Sequence of chain 14.C:
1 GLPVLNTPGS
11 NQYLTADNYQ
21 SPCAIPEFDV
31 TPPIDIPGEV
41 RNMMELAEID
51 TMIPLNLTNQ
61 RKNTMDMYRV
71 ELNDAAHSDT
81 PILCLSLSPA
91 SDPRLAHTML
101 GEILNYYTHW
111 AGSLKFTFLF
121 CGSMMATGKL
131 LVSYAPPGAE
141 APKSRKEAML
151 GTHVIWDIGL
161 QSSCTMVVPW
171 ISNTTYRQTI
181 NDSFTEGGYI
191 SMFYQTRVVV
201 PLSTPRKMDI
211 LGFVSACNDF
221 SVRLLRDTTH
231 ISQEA

The small molecule below binds the protein below.
Small molecule (SMILES): COc1ccc(OCc2ccc(COc3c(Cl)cccc3Cl)cc2)c(Cl)c1

Binding-site contacts:
Ligand atom C17 contacts residue ALA24 of chain 14.C at 3.7 Å (hydrophobic).
Ligand atom C16 contacts residue TYR159 of chain 14.A at 3.8 Å (hydrophobic).
Ligand atom C13 contacts residue PHE134 of chain 14.A at 3.7 Å (hydrophobic).
Ligand atom C20 contacts residue ILE194 of chain 14.A at 3.8 Å (hydrophobic).
Ligand atom C6 contacts residue TYR112 of chain 14.A at 3.7 Å (hydrophobic).
Ligand atom C12 contacts residue PHE134 of chain 14.A at 3.8 Å (hydrophobic).
Ligand atom C9 contacts residue PHE237 of chain 14.A at 3.7 Å (hydrophobic).
Ligand atom C9 contacts residue VAL199 of chain 14.A at 3.6 Å (hydrophobic).
Ligand atom CL2 contacts residue TYR159 of chain 14.A at 3.6 Å.
Ligand atom C1 contacts residue TYR205 of chain 14.A at 3.8 Å (hydrophobic).
Ligand atom C10 contacts residue TYR159 of chain 14.A at 3.5 Å (hydrophobic).
Ligand atom O3 contacts residue PHE130 of chain 14.A at 3.6 Å.
Ligand atom C13 contacts residue MET132 of chain 14.A at 3.4 Å (hydrophobic).
Ligand atom C8 contacts residue MET132 of chain 14.A at 3.4 Å (hydrophobic).
Ligand atom C17 contacts residue TYR159 of chain 14.A at 3.7 Å (hydrophobic).
Ligand atom C21 contacts residue SER128 of chain 14.A at 3.8 Å.
Ligand atom C5 contacts residue TYR112 of chain 14.A at 3.5 Å (hydrophobic).
Ligand atom CL2 contacts residue ALA24 of chain 14.C at 3.5 Å.
Ligand atom C21 contacts residue HIS207 of chain 14.A at 3.6 Å.
Ligand atom C12 contacts residue ILE110 of chain 14.A at 3.8 Å (hydrophobic).
Ligand atom O1 contacts residue PHE237 of chain 14.A at 3.8 Å.
Ligand atom C20 contacts residue LEU240 of chain 14.A at 3.8 Å (hydrophobic).
Ligand atom C19 contacts residue LEU240 of chain 14.A at 3.8 Å (hydrophobic).
Ligand atom C2 contacts residue PHE237 of chain 14.A at 3.6 Å (hydrophobic).
Ligand atom C3 contacts residue MET132 of chain 14.A at 3.7 Å (hydrophobic).
Ligand atom CL3 contacts residue PHE134 of chain 14.A at 3.8 Å.
Ligand atom C7 contacts residue PHE237 of chain 14.A at 3.5 Å (hydrophobic).
Ligand atom C16 contacts residue ALA24 of chain 14.C at 3.8 Å (hydrophobic).
Ligand atom C7 contacts residue MET132 of chain 14.A at 3.3 Å (hydrophobic).
Ligand atom O2 contacts residue VAL196 of chain 14.A at 3.4 Å.
Ligand atom C4 contacts residue MET132 of chain 14.A at 3.8 Å (hydrophobic).
Ligand atom O3 contacts residue TYR112 of chain 14.A at 3.6 Å.
Ligand atom O1 contacts residue MET132 of chain 14.A at 3.7 Å.
Ligand atom C13 contacts residue ILE110 of chain 14.A at 3.7 Å (hydrophobic).
Ligand atom C21 contacts residue TYR205 of chain 14.A at 3.8 Å (hydrophobic).
Ligand atom O1 contacts residue ILE110 of chain 14.A at 3.7 Å.
Ligand atom C11 contacts residue ILE110 of chain 14.A at 3.8 Å (hydrophobic).
Ligand atom C14 contacts residue TYR159 of chain 14.A at 3.5 Å (hydrophobic).
Ligand atom CL3 contacts residue LEU240 of chain 14.A at 3.8 Å.
Ligand atom CL2 contacts residue ILE25 of chain 14.C at 3.4 Å.

Sequence of chain 14.A:
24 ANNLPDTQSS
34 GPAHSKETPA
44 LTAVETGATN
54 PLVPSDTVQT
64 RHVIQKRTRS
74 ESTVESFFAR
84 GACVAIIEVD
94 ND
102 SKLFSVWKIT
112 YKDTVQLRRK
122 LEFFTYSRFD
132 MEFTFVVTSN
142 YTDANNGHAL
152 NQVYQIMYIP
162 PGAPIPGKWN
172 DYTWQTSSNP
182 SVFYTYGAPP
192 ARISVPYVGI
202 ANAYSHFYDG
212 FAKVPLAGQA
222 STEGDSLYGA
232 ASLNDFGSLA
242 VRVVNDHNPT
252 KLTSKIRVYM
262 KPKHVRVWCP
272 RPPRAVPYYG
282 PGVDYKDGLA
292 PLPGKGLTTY